A small-molecule ligand and the protein it binds are described below.
Small molecule (SMILES): COc1ccc(N2CCN(c3cccc(C)c3)CC2)nn1

Sequence of chain 27.A:
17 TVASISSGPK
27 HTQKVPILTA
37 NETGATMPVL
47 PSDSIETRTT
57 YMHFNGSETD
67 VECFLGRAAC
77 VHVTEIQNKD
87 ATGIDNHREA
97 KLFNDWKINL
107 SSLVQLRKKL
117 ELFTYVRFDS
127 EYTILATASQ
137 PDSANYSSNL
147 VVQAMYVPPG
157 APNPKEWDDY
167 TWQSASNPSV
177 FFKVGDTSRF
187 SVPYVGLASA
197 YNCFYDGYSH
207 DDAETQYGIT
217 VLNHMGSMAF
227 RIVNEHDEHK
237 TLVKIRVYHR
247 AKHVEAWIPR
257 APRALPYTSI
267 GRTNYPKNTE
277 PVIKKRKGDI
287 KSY

Binding-site contacts:
Ligand atom C16 contacts residue TYR128 of chain 27.A at 2.9 Å (hydrophobic).
Ligand atom C10 contacts residue TYR128 of chain 27.A at 3.6 Å (hydrophobic).
Ligand atom C19 contacts residue VAL191 of chain 27.A at 4.0 Å (hydrophobic).
Ligand atom N5 contacts residue DMS1 of chain 27.F at 3.9 Å.
Ligand atom N4 contacts residue DMS1 of chain 27.F at 3.6 Å (h-bond).
Ligand atom C1 contacts residue ASN198 of chain 27.A at 4.0 Å.
Ligand atom C7 contacts residue LEU106 of chain 27.A at 4.1 Å (hydrophobic).
Ligand atom C21 contacts residue ILE104 of chain 27.A at 3.5 Å (hydrophobic).
Ligand atom C15 contacts residue TYR128 of chain 27.A at 3.0 Å (hydrophobic).
Ligand atom N12 contacts residue TYR128 of chain 27.A at 2.5 Å (h-bond).
Ligand atom C20 contacts residue VAL188 of chain 27.A at 3.7 Å (hydrophobic).
Ligand atom C19 contacts residue VAL188 of chain 27.A at 3.5 Å (hydrophobic).
Ligand atom C18 contacts residue VAL188 of chain 27.A at 3.9 Å (hydrophobic).
Ligand atom C13 contacts residue TYR128 of chain 27.A at 3.0 Å (hydrophobic).
Ligand atom N9 contacts residue TYR128 of chain 27.A at 4.1 Å.
Ligand atom C7 contacts residue PHE124 of chain 27.A at 3.8 Å (hydrophobic).
Ligand atom C11 contacts residue MET221 of chain 27.A at 4.0 Å (hydrophobic).
Ligand atom C13 contacts residue TYR197 of chain 27.A at 4.0 Å (hydrophobic).
Ligand atom C8 contacts residue PHE124 of chain 27.A at 3.6 Å (hydrophobic).
Ligand atom C21 contacts residue MET224 of chain 27.A at 4.0 Å (hydrophobic).
Ligand atom C17 contacts residue TYR128 of chain 27.A at 3.8 Å (hydrophobic).
Ligand atom N4 contacts residue ASN219 of chain 27.A at 4.0 Å.
Ligand atom C18 contacts residue TYR152 of chain 27.A at 3.8 Å (hydrophobic).
Ligand atom C1 contacts residue DMS1 of chain 27.F at 4.1 Å.
Ligand atom C13 contacts residue SER126 of chain 27.A at 3.7 Å.
Ligand atom C14 contacts residue TYR197 of chain 27.A at 4.1 Å (hydrophobic).
Ligand atom C8 contacts residue TYR197 of chain 27.A at 3.4 Å (hydrophobic).
Ligand atom C14 contacts residue SER126 of chain 27.A at 3.6 Å.
Ligand atom C10 contacts residue LEU106 of chain 27.A at 4.0 Å (hydrophobic).
Ligand atom C16 contacts residue ILE104 of chain 27.A at 3.7 Å (hydrophobic).
Ligand atom C19 contacts residue TYR152 of chain 27.A at 3.9 Å (hydrophobic).
Ligand atom C7 contacts residue TYR197 of chain 27.A at 3.5 Å (hydrophobic).
Ligand atom C11 contacts residue ILE104 of chain 27.A at 3.5 Å (hydrophobic).
Ligand atom C10 contacts residue ILE104 of chain 27.A at 3.9 Å (hydrophobic).
Ligand atom C11 contacts residue TYR128 of chain 27.A at 3.4 Å (hydrophobic).
Ligand atom C17 contacts residue ILE104 of chain 27.A at 3.8 Å (hydrophobic).
Ligand atom C14 contacts residue TYR128 of chain 27.A at 3.3 Å (hydrophobic).
Ligand atom N5 contacts residue ASN219 of chain 27.A at 4.1 Å.
Ligand atom C10 contacts residue MET221 of chain 27.A at 4.0 Å (hydrophobic).
Ligand atom C20 contacts residue VAL191 of chain 27.A at 3.5 Å (hydrophobic).